This protein binds this small molecule.
Small molecule (SMILES): CCCCC[C@H](CC(=O)NO)C(=O)N[C@H](C(=O)N1CCC[C@H]1CO)C(C)C

Binding-site contacts:
Ligand atom C3 contacts residue MN1 of chain 1.V at 3.8 Å.
Ligand atom C26 contacts residue ILE408 of chain 1.F at 4.0 Å (hydrophobic).
Ligand atom C10 contacts residue LEU463 of chain 1.F at 3.7 Å (hydrophobic).
Ligand atom C3 contacts residue MN1 of chain 1.W at 2.8 Å.
Ligand atom N1 contacts residue ASP294 of chain 1.F at 3.4 Å (salt-bridge).
Ligand atom O2 contacts residue MN1 of chain 1.V at 1.9 Å.
Ligand atom O2 contacts residue LYS289 of chain 1.F at 3.1 Å (salt-bridge).
Ligand atom O2 contacts residue ASP294 of chain 1.F at 2.4 Å (salt-bridge).
Ligand atom N1 contacts residue ASP371 of chain 1.F at 3.8 Å.
Ligand atom C11 contacts residue ASN369 of chain 1.F at 4.0 Å.
Ligand atom N1 contacts residue LEU402 of chain 1.F at 3.0 Å (h-bond).
Ligand atom C10 contacts residue ASN369 of chain 1.F at 3.9 Å.
Ligand atom O27 contacts residue ALA405 of chain 1.F at 3.5 Å (h-bond).
Ligand atom O4 contacts residue GLU373 of chain 1.F at 3.7 Å.
Ligand atom C3 contacts residue LYS301 of chain 1.F at 4.0 Å.
Ligand atom C8 contacts residue ASP371 of chain 1.F at 3.9 Å.
Ligand atom N1 contacts residue MN1 of chain 1.V at 2.8 Å.
Ligand atom C3 contacts residue LEU402 of chain 1.F at 3.7 Å (hydrophobic).
Ligand atom O2 contacts residue MN1 of chain 1.W at 1.9 Å.
Ligand atom C11 contacts residue LEU463 of chain 1.F at 3.8 Å (hydrophobic).
Ligand atom C12 contacts residue GLY404 of chain 1.F at 4.1 Å.
Ligand atom N1 contacts residue MN1 of chain 1.W at 2.9 Å.
Ligand atom O27 contacts residue ILE408 of chain 1.F at 3.7 Å.
Ligand atom O4 contacts residue MN1 of chain 1.V at 3.9 Å.
Ligand atom O4 contacts residue ASP294 of chain 1.F at 3.3 Å (salt-bridge).
Ligand atom O4 contacts residue LYS301 of chain 1.F at 3.5 Å (salt-bridge).
Ligand atom N1 contacts residue LYS289 of chain 1.F at 3.6 Å (salt-bridge).
Ligand atom O2 contacts residue LEU402 of chain 1.F at 4.0 Å.
Ligand atom C8 contacts residue ALA372 of chain 1.F at 3.8 Å (hydrophobic).
Ligand atom O4 contacts residue ASP371 of chain 1.F at 2.5 Å (salt-bridge).
Ligand atom O27 contacts residue GLY404 of chain 1.F at 3.9 Å.
Ligand atom O2 contacts residue ASP371 of chain 1.F at 3.1 Å (salt-bridge).
Ligand atom C5 contacts residue LEU402 of chain 1.F at 3.7 Å (hydrophobic).
Ligand atom O2 contacts residue GLU373 of chain 1.F at 2.7 Å (salt-bridge).
Ligand atom C3 contacts residue ASP294 of chain 1.F at 3.8 Å.
Ligand atom O2 contacts residue ASP312 of chain 1.F at 3.8 Å.
Ligand atom O4 contacts residue MN1 of chain 1.W at 1.9 Å.
Ligand atom N1 contacts residue GLU373 of chain 1.F at 4.0 Å.
Ligand atom C3 contacts residue ASP371 of chain 1.F at 3.5 Å.
Ligand atom O13 contacts residue GLY404 of chain 1.F at 3.5 Å (h-bond).

Sequence of chain 1.F:
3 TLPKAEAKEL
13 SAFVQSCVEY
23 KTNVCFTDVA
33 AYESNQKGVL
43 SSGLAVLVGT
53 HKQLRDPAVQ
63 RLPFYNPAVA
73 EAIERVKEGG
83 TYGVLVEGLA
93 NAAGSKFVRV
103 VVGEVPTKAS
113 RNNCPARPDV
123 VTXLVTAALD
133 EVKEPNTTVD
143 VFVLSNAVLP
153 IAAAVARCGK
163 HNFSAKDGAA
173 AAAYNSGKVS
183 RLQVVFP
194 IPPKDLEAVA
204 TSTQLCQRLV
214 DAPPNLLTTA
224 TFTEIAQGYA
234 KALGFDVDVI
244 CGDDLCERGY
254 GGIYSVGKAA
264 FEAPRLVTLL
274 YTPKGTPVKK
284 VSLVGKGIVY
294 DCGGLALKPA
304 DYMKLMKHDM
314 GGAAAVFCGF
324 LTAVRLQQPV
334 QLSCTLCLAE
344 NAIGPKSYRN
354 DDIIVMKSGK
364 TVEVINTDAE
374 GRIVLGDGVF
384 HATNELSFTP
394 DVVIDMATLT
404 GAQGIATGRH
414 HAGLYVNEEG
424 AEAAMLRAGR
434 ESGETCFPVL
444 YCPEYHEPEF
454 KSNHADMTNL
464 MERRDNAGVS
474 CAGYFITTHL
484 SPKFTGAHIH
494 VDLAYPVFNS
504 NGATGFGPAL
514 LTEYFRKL